A small-molecule ligand and the protein it binds are described below.
Small molecule (SMILES): CC(=O)N[C@@H]1[C@@H](O)[C@H](O)[C@@H](CO)O[C@H]1O

Binding-site contacts:
Ligand atom C2 contacts residue SER91 of chain 1.B at 3.6 Å.
Ligand atom C7 contacts residue ASN27 of chain 1.B at 3.4 Å.
Ligand atom C4 contacts residue SER91 of chain 1.B at 4.3 Å.
Ligand atom C4 contacts residue ASN27 of chain 1.B at 4.2 Å.
Ligand atom N2 contacts residue SER91 of chain 1.B at 4.5 Å.
Ligand atom C3 contacts residue SER91 of chain 1.B at 4.4 Å.
Ligand atom N2 contacts residue ASN27 of chain 1.B at 2.7 Å (h-bond).
Ligand atom O5 contacts residue SER91 of chain 1.B at 3.6 Å.
Ligand atom O3 contacts residue SER91 of chain 1.B at 4.4 Å.
Ligand atom O5 contacts residue ASN27 of chain 1.B at 2.4 Å (h-bond).
Ligand atom C3 contacts residue ASN27 of chain 1.B at 3.7 Å.
Ligand atom O7 contacts residue ASN27 of chain 1.B at 3.6 Å (h-bond).
Ligand atom C5 contacts residue ASN27 of chain 1.B at 3.6 Å.
Ligand atom C1 contacts residue SER91 of chain 1.B at 3.9 Å.
Ligand atom C8 contacts residue ASN27 of chain 1.B at 4.4 Å.
Ligand atom C2 contacts residue ASN27 of chain 1.B at 2.3 Å.
Ligand atom C1 contacts residue ASN27 of chain 1.B at 1.4 Å.
Ligand atom O6 contacts residue ASN27 of chain 1.B at 4.0 Å.

Sequence of chain 1.B:
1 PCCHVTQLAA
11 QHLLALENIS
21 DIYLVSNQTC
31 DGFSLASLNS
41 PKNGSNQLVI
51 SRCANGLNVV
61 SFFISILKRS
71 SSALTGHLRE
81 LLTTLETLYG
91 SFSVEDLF